Binding-site contacts:
Ligand atom C5' contacts residue ALA122 of chain 1.A at 4.0 Å (hydrophobic).
Ligand atom C4' contacts residue GLY124 of chain 1.A at 3.7 Å.
Ligand atom OP1 contacts residue ASN18 of chain 1.A at 4.4 Å.
Ligand atom O4' contacts residue ILE17 of chain 1.A at 4.2 Å.
Ligand atom C4 contacts residue ASN18 of chain 1.A at 4.3 Å.
Ligand atom O4' contacts residue GLY124 of chain 1.A at 4.4 Å.
Ligand atom C2' contacts residue GLY124 of chain 1.A at 4.0 Å.
Ligand atom OP2 contacts residue ASN18 of chain 1.A at 4.0 Å.
Ligand atom C4' contacts residue VAL121 of chain 1.A at 4.5 Å (hydrophobic).
Ligand atom C5' contacts residue GLY124 of chain 1.A at 4.2 Å.
Ligand atom P contacts residue ASN18 of chain 1.A at 3.7 Å.
Ligand atom O3' contacts residue GLY124 of chain 1.A at 3.6 Å.
Ligand atom C1' contacts residue ASN18 of chain 1.A at 4.2 Å.
Ligand atom O3' contacts residue MET123 of chain 1.A at 4.1 Å.
Ligand atom O2' contacts residue GLY124 of chain 1.A at 3.0 Å.
Ligand atom C5' contacts residue GLY124 of chain 1.A at 4.4 Å.
Ligand atom C5' contacts residue ILE16 of chain 1.A at 3.9 Å (hydrophobic).
Ligand atom O4' contacts residue ASN18 of chain 1.A at 3.4 Å (h-bond).
Ligand atom N7 contacts residue ASN18 of chain 1.A at 4.2 Å.
Ligand atom O5' contacts residue ASN18 of chain 1.A at 4.5 Å.
Ligand atom N9 contacts residue ASN18 of chain 1.A at 4.1 Å.
Ligand atom O4' contacts residue ILE16 of chain 1.A at 4.1 Å.
Ligand atom C8 contacts residue ASN18 of chain 1.A at 3.7 Å.
Ligand atom O2' contacts residue ALA122 of chain 1.A at 4.2 Å.
Ligand atom C4' contacts residue ILE16 of chain 1.A at 3.8 Å (hydrophobic).
Ligand atom O2' contacts residue VAL121 of chain 1.A at 3.7 Å.
Ligand atom O4' contacts residue VAL121 of chain 1.A at 4.5 Å.
Ligand atom C3' contacts residue GLY124 of chain 1.A at 4.0 Å.

Sequence of chain 1.A:
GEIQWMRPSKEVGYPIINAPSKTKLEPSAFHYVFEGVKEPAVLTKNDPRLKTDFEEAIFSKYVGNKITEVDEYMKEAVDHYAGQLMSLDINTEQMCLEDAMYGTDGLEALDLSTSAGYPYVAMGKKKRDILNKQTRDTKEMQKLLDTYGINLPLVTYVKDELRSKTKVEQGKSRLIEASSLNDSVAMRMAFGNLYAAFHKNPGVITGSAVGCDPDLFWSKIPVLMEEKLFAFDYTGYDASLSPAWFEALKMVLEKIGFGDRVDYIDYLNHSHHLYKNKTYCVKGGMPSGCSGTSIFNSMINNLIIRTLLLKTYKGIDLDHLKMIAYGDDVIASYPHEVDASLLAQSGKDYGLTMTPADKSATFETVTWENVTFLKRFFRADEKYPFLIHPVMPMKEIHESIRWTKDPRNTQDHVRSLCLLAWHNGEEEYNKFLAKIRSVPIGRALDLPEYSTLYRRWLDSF

A small-molecule ligand and the protein it binds are described below.
Small molecule (SMILES): Nc1nc(=O)c2ncn([C@@H]3O[C@H](COP(=O)=O)[C@@H](O[P](=O)(O)OC[C@H]4O[C@@H](n5cnc6c(=O)nc(N)[nH]c65)[C@H](O)[C@@H]4O[P](=O)(O)OC[C@H]4O[C@@H](n5cnc6c(N)ncnc65)[C@H](O)[C@@H]4O)[C@H]3O)c2[nH]1